Sequence of chain 19.B:
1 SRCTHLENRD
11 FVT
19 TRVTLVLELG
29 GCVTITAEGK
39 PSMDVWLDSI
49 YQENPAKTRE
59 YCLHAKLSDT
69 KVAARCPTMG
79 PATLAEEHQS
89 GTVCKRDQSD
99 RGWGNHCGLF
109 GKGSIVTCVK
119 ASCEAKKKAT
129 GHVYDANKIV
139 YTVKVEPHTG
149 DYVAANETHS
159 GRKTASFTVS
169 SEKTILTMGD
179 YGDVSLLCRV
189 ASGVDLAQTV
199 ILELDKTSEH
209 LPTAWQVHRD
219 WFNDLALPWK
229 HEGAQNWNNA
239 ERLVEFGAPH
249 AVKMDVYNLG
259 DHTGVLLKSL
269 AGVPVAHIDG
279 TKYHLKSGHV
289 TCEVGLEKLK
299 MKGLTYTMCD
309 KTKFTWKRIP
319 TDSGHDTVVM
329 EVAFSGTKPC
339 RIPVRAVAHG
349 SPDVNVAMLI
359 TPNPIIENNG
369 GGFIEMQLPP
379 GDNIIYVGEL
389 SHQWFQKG

Binding-site contacts:
Ligand atom O5 contacts residue HIS104 of chain 2.B at 3.2 Å (h-bond).
Ligand atom N2 contacts residue ASN154 of chain 19.B at 2.9 Å (h-bond).
Ligand atom C6 contacts residue HIS104 of chain 2.B at 3.7 Å.
Ligand atom C2 contacts residue HIS104 of chain 2.B at 4.4 Å.
Ligand atom C3 contacts residue ASN154 of chain 19.B at 3.8 Å.
Ligand atom O7 contacts residue ASN154 of chain 19.B at 3.1 Å (h-bond).
Ligand atom O5 contacts residue ASN154 of chain 19.B at 2.4 Å (h-bond).
Ligand atom C4 contacts residue ASN154 of chain 19.B at 4.2 Å.
Ligand atom C7 contacts residue ASN154 of chain 19.B at 3.3 Å.
Ligand atom C1 contacts residue HIS104 of chain 2.B at 3.2 Å.
Ligand atom C7 contacts residue GLU155 of chain 19.B at 4.1 Å.
Ligand atom C2 contacts residue ASN154 of chain 19.B at 2.4 Å.
Ligand atom O6 contacts residue HIS104 of chain 2.B at 2.9 Å.
Ligand atom C5 contacts residue ASN154 of chain 19.B at 3.7 Å.
Ligand atom C5 contacts residue HIS104 of chain 2.B at 3.3 Å.
Ligand atom O7 contacts residue HIS104 of chain 2.B at 4.2 Å.
Ligand atom C1 contacts residue ASN154 of chain 19.B at 1.4 Å.
Ligand atom C8 contacts residue GLU155 of chain 19.B at 3.8 Å.
Ligand atom C8 contacts residue ASN154 of chain 19.B at 3.8 Å.
Ligand atom O7 contacts residue GLU155 of chain 19.B at 3.8 Å.

Sequence of chain 2.B:
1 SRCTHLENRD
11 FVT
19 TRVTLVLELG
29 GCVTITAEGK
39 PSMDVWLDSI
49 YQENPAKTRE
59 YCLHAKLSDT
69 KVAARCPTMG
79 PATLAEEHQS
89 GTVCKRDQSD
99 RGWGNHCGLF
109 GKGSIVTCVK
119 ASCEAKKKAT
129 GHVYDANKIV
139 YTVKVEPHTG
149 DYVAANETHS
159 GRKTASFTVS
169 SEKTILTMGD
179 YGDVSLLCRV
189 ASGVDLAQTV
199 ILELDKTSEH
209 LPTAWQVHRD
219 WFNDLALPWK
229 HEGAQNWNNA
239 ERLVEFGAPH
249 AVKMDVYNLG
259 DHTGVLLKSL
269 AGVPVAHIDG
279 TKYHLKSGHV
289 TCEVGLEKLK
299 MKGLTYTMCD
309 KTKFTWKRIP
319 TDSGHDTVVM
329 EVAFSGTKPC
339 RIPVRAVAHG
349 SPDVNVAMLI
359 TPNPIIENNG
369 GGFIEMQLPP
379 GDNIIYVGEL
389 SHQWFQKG

This small molecule binds to this protein.
Small molecule (SMILES): CC(=O)N[C@@H]1[C@@H](O)[C@H](O)[C@@H](CO)O[C@H]1O